This protein binds this small molecule.
Small molecule (SMILES): CC(=O)N[C@@H]1[C@@H](O)[C@H](O)[C@@H](CO)O[C@H]1O

Sequence of chain 1.A:
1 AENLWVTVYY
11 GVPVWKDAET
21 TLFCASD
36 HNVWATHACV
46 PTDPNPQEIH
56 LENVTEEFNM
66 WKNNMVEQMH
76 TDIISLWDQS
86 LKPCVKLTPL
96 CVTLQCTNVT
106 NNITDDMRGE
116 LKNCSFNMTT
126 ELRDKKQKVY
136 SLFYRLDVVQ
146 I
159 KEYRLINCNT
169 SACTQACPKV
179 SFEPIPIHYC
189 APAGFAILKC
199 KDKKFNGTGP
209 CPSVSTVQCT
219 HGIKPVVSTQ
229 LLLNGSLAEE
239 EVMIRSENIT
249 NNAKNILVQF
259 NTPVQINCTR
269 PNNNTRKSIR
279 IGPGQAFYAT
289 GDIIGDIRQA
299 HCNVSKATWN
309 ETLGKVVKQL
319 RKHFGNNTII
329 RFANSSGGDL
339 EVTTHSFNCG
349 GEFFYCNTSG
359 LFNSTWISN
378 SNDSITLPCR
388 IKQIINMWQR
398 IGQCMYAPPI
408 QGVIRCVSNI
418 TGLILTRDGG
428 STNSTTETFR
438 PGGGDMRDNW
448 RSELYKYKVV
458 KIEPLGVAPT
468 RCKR

Binding-site contacts:
Ligand atom O3 contacts residue NAG2 of chain 1.R at 4.0 Å.
Ligand atom C3 contacts residue ASN361 of chain 1.A at 3.7 Å.
Ligand atom O7 contacts residue GLY358 of chain 1.A at 4.0 Å.
Ligand atom C2 contacts residue ASN361 of chain 1.A at 2.4 Å.
Ligand atom C8 contacts residue SER357 of chain 1.A at 4.0 Å.
Ligand atom C8 contacts residue GLY358 of chain 1.A at 4.2 Å.
Ligand atom N2 contacts residue ASN361 of chain 1.A at 2.8 Å (h-bond).
Ligand atom C5 contacts residue ASN361 of chain 1.A at 3.7 Å.
Ligand atom C7 contacts residue GLY358 of chain 1.A at 4.5 Å.
Ligand atom C8 contacts residue NAG1 of chain 1.R at 3.6 Å.
Ligand atom C8 contacts residue ASN361 of chain 1.A at 4.4 Å.
Ligand atom C8 contacts residue NAG2 of chain 1.R at 3.9 Å.
Ligand atom C7 contacts residue NAG2 of chain 1.R at 4.2 Å.
Ligand atom C4 contacts residue ASN361 of chain 1.A at 4.2 Å.
Ligand atom N2 contacts residue NAG2 of chain 1.R at 3.8 Å.
Ligand atom C7 contacts residue SER357 of chain 1.A at 4.3 Å.
Ligand atom C3 contacts residue NAG2 of chain 1.R at 4.4 Å.
Ligand atom O5 contacts residue ASN361 of chain 1.A at 2.4 Å (h-bond).
Ligand atom C1 contacts residue ASN361 of chain 1.A at 1.4 Å.
Ligand atom C7 contacts residue ASN361 of chain 1.A at 3.4 Å.
Ligand atom O7 contacts residue ASN361 of chain 1.A at 3.7 Å.